Binding-site contacts:
Ligand atom C7 contacts residue NAG1 of chain 1.C at 4.2 Å.
Ligand atom O7 contacts residue THR310 of chain 1.A at 3.2 Å (h-bond).
Ligand atom C7 contacts residue ASN179 of chain 1.A at 3.2 Å.
Ligand atom O6 contacts residue THR308 of chain 1.A at 2.8 Å (h-bond).
Ligand atom C8 contacts residue SER312 of chain 1.A at 3.7 Å.
Ligand atom O6 contacts residue HIS307 of chain 1.A at 3.8 Å.
Ligand atom C4 contacts residue ASN179 of chain 1.A at 4.3 Å.
Ligand atom C1 contacts residue NAG1 of chain 1.C at 3.9 Å.
Ligand atom C5 contacts residue THR308 of chain 1.A at 4.2 Å.
Ligand atom O5 contacts residue ASN179 of chain 1.A at 2.3 Å (h-bond).
Ligand atom O7 contacts residue SER312 of chain 1.A at 2.9 Å (h-bond).
Ligand atom C5 contacts residue ASN179 of chain 1.A at 3.7 Å.
Ligand atom C8 contacts residue NAG1 of chain 1.C at 3.7 Å.
Ligand atom O7 contacts residue ASN179 of chain 1.A at 3.2 Å (h-bond).
Ligand atom C8 contacts residue ASN311 of chain 1.A at 3.9 Å.
Ligand atom C7 contacts residue THR310 of chain 1.A at 4.2 Å.
Ligand atom C1 contacts residue THR310 of chain 1.A at 4.2 Å.
Ligand atom C8 contacts residue ASN179 of chain 1.A at 4.4 Å.
Ligand atom O6 contacts residue TRP434 of chain 1.A at 2.8 Å (h-bond).
Ligand atom C6 contacts residue TRP434 of chain 1.A at 4.0 Å (hydrophobic).
Ligand atom C2 contacts residue THR310 of chain 1.A at 4.3 Å.
Ligand atom C2 contacts residue ASN179 of chain 1.A at 2.5 Å.
Ligand atom N2 contacts residue ASN179 of chain 1.A at 3.0 Å (h-bond).
Ligand atom C3 contacts residue ASN179 of chain 1.A at 3.9 Å.
Ligand atom C7 contacts residue SER312 of chain 1.A at 3.8 Å.
Ligand atom C1 contacts residue ASN179 of chain 1.A at 1.5 Å.
Ligand atom C6 contacts residue THR308 of chain 1.A at 3.5 Å.
Ligand atom N2 contacts residue NAG1 of chain 1.C at 3.8 Å.
Ligand atom C6 contacts residue HIS307 of chain 1.A at 4.0 Å.
Ligand atom O6 contacts residue PHE438 of chain 1.A at 4.2 Å.
Ligand atom O5 contacts residue THR308 of chain 1.A at 3.5 Å (h-bond).
Ligand atom C7 contacts residue ASN311 of chain 1.A at 4.2 Å.
Ligand atom O7 contacts residue ASN311 of chain 1.A at 3.4 Å.

The protein below binds the small molecule below.
Small molecule (SMILES): CC(=O)N[C@@H]1[C@@H](O)[C@H](O)[C@@H](CO)O[C@H]1O

Sequence of chain 1.A:
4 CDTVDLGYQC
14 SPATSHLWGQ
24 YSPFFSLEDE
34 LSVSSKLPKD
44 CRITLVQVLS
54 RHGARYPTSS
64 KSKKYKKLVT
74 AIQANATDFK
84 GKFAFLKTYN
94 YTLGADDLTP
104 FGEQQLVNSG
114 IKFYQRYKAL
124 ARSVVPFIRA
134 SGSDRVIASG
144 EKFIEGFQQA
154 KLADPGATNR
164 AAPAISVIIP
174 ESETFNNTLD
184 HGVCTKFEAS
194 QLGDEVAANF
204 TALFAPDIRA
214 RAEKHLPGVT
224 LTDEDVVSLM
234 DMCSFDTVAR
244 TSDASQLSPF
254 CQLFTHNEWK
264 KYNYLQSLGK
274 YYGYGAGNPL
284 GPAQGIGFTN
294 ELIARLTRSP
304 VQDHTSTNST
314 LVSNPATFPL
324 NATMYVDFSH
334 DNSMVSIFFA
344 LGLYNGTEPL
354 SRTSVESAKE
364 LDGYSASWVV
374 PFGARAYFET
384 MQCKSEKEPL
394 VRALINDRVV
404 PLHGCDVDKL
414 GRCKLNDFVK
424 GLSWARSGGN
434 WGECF